Binding-site contacts:
Ligand atom CE contacts residue SER154 of chain 1.B at 3.8 Å.
Ligand atom CG2 contacts residue LEU158 of chain 1.B at 3.9 Å (hydrophobic).
Ligand atom CE2 contacts residue LEU82 of chain 1.C at 3.3 Å (hydrophobic).
Ligand atom N contacts residue VAL83 of chain 1.C at 4.0 Å.
Ligand atom CD2 contacts residue ARG34 of chain 1.C at 3.3 Å.
Ligand atom CA contacts residue ALA156 of chain 1.B at 4.0 Å (hydrophobic).
Ligand atom CG1 contacts residue VAL83 of chain 1.C at 3.6 Å (hydrophobic).
Ligand atom CE2 contacts residue ARG34 of chain 1.C at 3.6 Å.
Ligand atom CG contacts residue SER154 of chain 1.B at 3.8 Å.
Ligand atom CG contacts residue LEU82 of chain 1.C at 4.1 Å (hydrophobic).
Ligand atom CB contacts residue LEU82 of chain 1.C at 4.1 Å (hydrophobic).
Ligand atom CZ contacts residue ARG21 of chain 1.B at 4.1 Å.
Ligand atom O contacts residue VAL83 of chain 1.C at 3.0 Å (h-bond).
Ligand atom CD2 contacts residue ARG29 of chain 1.B at 3.7 Å.
Ligand atom CZ contacts residue LEU82 of chain 1.C at 3.4 Å (hydrophobic).
Ligand atom CE2 contacts residue ALA31 of chain 1.C at 3.6 Å (hydrophobic).
Ligand atom CD2 contacts residue LEU82 of chain 1.C at 3.9 Å (hydrophobic).
Ligand atom CD contacts residue ARG34 of chain 1.C at 4.0 Å.
Ligand atom CD2 contacts residue ALA31 of chain 1.C at 4.0 Å (hydrophobic).
Ligand atom O contacts residue LEU82 of chain 1.C at 3.3 Å.
Ligand atom C contacts residue ALA36 of chain 1.C at 4.0 Å (hydrophobic).
Ligand atom CG contacts residue ARG34 of chain 1.C at 3.3 Å.
Ligand atom OXT contacts residue LYS67 of chain 1.C at 3.9 Å.
Ligand atom CB contacts residue ARG34 of chain 1.C at 4.0 Å.
Ligand atom OXT contacts residue ALA36 of chain 1.C at 3.2 Å.
Ligand atom CB contacts residue LEU158 of chain 1.B at 3.8 Å (hydrophobic).
Ligand atom CD2 contacts residue GLY81 of chain 1.C at 3.8 Å.
Ligand atom CE contacts residue ARG34 of chain 1.C at 4.0 Å.
Ligand atom CG2 contacts residue ASP152 of chain 1.B at 3.5 Å.
Ligand atom CG2 contacts residue VAL55 of chain 1.C at 4.0 Å (hydrophobic).
Ligand atom CG1 contacts residue ILE65 of chain 1.C at 3.9 Å (hydrophobic).
Ligand atom O contacts residue LYS67 of chain 1.C at 3.5 Å.
Ligand atom CE1 contacts residue ARG21 of chain 1.B at 4.1 Å.
Ligand atom O contacts residue LEU158 of chain 1.B at 3.4 Å.
Ligand atom CB contacts residue ARG34 of chain 1.C at 3.1 Å.
Ligand atom CE contacts residue ARG29 of chain 1.B at 4.1 Å.
Ligand atom O contacts residue ARG21 of chain 1.B at 3.9 Å.
Ligand atom CZ contacts residue GLY20 of chain 1.B at 4.1 Å.
Ligand atom CB contacts residue SER154 of chain 1.B at 3.0 Å.
Ligand atom CB contacts residue ALA156 of chain 1.B at 4.0 Å (hydrophobic).

Sequence of chain 1.B:
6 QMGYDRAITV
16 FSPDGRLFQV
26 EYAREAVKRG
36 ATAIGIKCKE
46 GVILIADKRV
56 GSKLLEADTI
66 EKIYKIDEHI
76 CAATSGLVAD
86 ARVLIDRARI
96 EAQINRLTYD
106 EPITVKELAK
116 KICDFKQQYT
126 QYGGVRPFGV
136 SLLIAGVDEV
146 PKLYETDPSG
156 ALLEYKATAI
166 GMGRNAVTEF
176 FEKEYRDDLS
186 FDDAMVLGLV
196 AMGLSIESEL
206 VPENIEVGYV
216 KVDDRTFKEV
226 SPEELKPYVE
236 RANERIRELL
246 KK

The small molecule below binds the protein below.
Small molecule (SMILES): CSCC[C@H](NC(=O)[C@@H](NC(=O)CNC(=O)[C@H](CCCCN)NC(=O)[C@H](CC(C)C)NC(=O)[C@H](CC(=O)O)NC(=O)[C@@H]1CCCN1)C(C)C)C(=O)N[C@@H](Cc1ccccc1)C(=O)N[C@H](C(=O)O)C(C)C

Sequence of chain 1.C:
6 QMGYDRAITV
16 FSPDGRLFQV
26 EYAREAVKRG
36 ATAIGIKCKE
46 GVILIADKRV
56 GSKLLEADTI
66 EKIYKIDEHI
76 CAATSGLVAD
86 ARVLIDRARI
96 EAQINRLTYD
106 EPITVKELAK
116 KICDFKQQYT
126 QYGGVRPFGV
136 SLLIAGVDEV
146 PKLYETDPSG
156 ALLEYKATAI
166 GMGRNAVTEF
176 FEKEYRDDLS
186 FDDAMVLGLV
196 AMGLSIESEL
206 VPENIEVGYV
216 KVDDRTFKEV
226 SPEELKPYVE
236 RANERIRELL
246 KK